Binding-site contacts:
Ligand atom CL5 contacts residue THR171 of chain 1.A at 3.6 Å.
Ligand atom O92 contacts residue TYR58 of chain 1.A at 3.5 Å.
Ligand atom C9 contacts residue ARG93 of chain 1.A at 3.4 Å.
Ligand atom CL5 contacts residue MET193 of chain 1.A at 3.4 Å.
Ligand atom N8 contacts residue THR88 of chain 1.A at 2.9 Å (h-bond).
Ligand atom C9 contacts residue THR88 of chain 1.A at 3.6 Å.
Ligand atom O2 contacts residue THR140 of chain 1.A at 3.0 Å (h-bond).
Ligand atom C8 contacts residue GLU190 of chain 1.A at 3.3 Å.
Ligand atom C4 contacts residue THR140 of chain 1.A at 3.7 Å.
Ligand atom O4 contacts residue LEU189 of chain 1.A at 3.1 Å.
Ligand atom C9 contacts residue TYR58 of chain 1.A at 3.7 Å (hydrophobic).
Ligand atom C8 contacts residue THR88 of chain 1.A at 3.4 Å.
Ligand atom O92 contacts residue GLY138 of chain 1.A at 3.4 Å.
Ligand atom C5 contacts residue GLU190 of chain 1.A at 3.4 Å.
Ligand atom O2 contacts residue GLY138 of chain 1.A at 3.6 Å.
Ligand atom C2 contacts residue LEU135 of chain 1.A at 3.7 Å (hydrophobic).
Ligand atom O91 contacts residue THR88 of chain 1.A at 2.9 Å (h-bond).
Ligand atom C8 contacts residue SER139 of chain 1.A at 3.2 Å.
Ligand atom N8 contacts residue TYR217 of chain 1.A at 3.7 Å.
Ligand atom C2 contacts residue THR140 of chain 1.A at 3.4 Å.
Ligand atom O91 contacts residue LEU87 of chain 1.A at 3.6 Å.
Ligand atom C6 contacts residue GLU190 of chain 1.A at 3.2 Å.
Ligand atom C4 contacts residue GLU190 of chain 1.A at 3.8 Å.
Ligand atom O91 contacts residue PRO86 of chain 1.A at 3.8 Å.
Ligand atom C6 contacts residue LEU135 of chain 1.A at 3.8 Å (hydrophobic).
Ligand atom O4 contacts residue GLU190 of chain 1.A at 2.9 Å (salt-bridge).
Ligand atom N1 contacts residue LEU135 of chain 1.A at 3.6 Å.
Ligand atom N8 contacts residue GLU190 of chain 1.A at 2.8 Å (salt-bridge).
Ligand atom O92 contacts residue SER139 of chain 1.A at 2.9 Å (h-bond).
Ligand atom O2 contacts residue SER139 of chain 1.A at 3.2 Å (h-bond).
Ligand atom N3 contacts residue THR140 of chain 1.A at 2.7 Å (h-bond).
Ligand atom C7 contacts residue TYR58 of chain 1.A at 3.5 Å (hydrophobic).
Ligand atom C9 contacts residue SER139 of chain 1.A at 3.4 Å.
Ligand atom O92 contacts residue ARG93 of chain 1.A at 2.9 Å (salt-bridge).
Ligand atom N1 contacts residue GLU190 of chain 1.A at 3.5 Å (salt-bridge).
Ligand atom C2 contacts residue GLU190 of chain 1.A at 3.8 Å.
Ligand atom O91 contacts residue TYR58 of chain 1.A at 3.5 Å.
Ligand atom O91 contacts residue ARG93 of chain 1.A at 2.8 Å (salt-bridge).
Ligand atom N8 contacts residue PRO86 of chain 1.A at 2.9 Å (h-bond).
Ligand atom O4 contacts residue THR140 of chain 1.A at 3.8 Å.

Sequence of chain 1.A:
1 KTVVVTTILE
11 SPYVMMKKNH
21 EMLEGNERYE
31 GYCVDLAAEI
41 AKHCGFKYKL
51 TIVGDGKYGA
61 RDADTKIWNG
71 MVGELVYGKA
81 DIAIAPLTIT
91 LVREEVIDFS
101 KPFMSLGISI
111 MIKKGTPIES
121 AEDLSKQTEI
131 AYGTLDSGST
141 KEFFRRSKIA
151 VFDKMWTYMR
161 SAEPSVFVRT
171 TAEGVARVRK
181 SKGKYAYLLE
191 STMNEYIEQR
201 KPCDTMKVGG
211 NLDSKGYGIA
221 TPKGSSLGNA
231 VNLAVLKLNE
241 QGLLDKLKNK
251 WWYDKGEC

A small-molecule ligand and the protein it binds are described below.
Small molecule (SMILES): N[C@@H](Cn1cc(Cl)c(=O)[nH]c1=O)C(=O)O